Sequence of chain 1.A:
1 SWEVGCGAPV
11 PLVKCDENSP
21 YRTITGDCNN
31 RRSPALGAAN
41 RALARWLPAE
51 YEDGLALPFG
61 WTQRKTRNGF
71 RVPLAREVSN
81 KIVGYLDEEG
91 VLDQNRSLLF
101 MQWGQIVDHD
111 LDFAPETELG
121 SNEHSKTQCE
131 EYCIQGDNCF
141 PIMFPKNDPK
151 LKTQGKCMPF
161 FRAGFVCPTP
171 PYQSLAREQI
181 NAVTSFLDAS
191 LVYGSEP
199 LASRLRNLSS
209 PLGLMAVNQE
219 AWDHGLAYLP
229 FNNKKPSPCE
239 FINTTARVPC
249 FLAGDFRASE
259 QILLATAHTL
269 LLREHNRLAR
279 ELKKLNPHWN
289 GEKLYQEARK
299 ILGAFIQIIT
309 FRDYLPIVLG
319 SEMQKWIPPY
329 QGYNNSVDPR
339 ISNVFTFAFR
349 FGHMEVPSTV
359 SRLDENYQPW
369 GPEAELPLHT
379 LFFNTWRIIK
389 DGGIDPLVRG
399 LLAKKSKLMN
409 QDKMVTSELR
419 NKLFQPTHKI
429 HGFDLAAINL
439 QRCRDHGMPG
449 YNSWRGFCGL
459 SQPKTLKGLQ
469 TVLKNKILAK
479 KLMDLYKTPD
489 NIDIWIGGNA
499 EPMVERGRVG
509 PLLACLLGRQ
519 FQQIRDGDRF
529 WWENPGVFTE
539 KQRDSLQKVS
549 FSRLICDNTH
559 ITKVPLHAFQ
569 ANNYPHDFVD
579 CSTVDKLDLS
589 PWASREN

Binding-site contacts:
Ligand atom C9 contacts residue GLU258 of chain 1.A at 3.5 Å.
Ligand atom C5 contacts residue PHE381 of chain 1.A at 3.8 Å (hydrophobic).
Ligand atom O1 contacts residue GLU258 of chain 1.A at 3.4 Å.
Ligand atom C7 contacts residue PRO424 of chain 1.A at 4.1 Å (hydrophobic).
Ligand atom O1 contacts residue PHE422 of chain 1.A at 3.4 Å (h-bond).
Ligand atom C7 contacts residue GLN423 of chain 1.A at 3.5 Å.
Ligand atom C6 contacts residue PHE254 of chain 1.A at 3.8 Å (hydrophobic).
Ligand atom C3 contacts residue PRO424 of chain 1.A at 4.2 Å (hydrophobic).
Ligand atom O1 contacts residue GLN423 of chain 1.A at 4.0 Å.
Ligand atom C9 contacts residue GLN105 of chain 1.A at 4.3 Å.
Ligand atom O4 contacts residue HIS109 of chain 1.A at 3.5 Å (h-bond).
Ligand atom O4 contacts residue HEM1 of chain 1.F at 3.3 Å.
Ligand atom O3 contacts residue GLU258 of chain 1.A at 4.4 Å.
Ligand atom O1 contacts residue PHE381 of chain 1.A at 4.2 Å.
Ligand atom C9 contacts residue HIS109 of chain 1.A at 4.0 Å.
Ligand atom C4 contacts residue PRO424 of chain 1.A at 3.0 Å (hydrophobic).
Ligand atom O3 contacts residue HEM1 of chain 1.F at 3.8 Å.
Ligand atom C5 contacts residue PRO424 of chain 1.A at 3.4 Å (hydrophobic).
Ligand atom O4 contacts residue ARG255 of chain 1.A at 3.3 Å.
Ligand atom C3 contacts residue PHE381 of chain 1.A at 4.4 Å (hydrophobic).
Ligand atom C2 contacts residue ARG255 of chain 1.A at 3.8 Å.
Ligand atom C7 contacts residue HEM1 of chain 1.F at 3.4 Å.
Ligand atom O3 contacts residue ARG255 of chain 1.A at 4.0 Å.
Ligand atom C1 contacts residue ARG255 of chain 1.A at 2.8 Å.
Ligand atom C6 contacts residue ARG255 of chain 1.A at 3.5 Å.
Ligand atom C8 contacts residue ARG255 of chain 1.A at 3.8 Å.
Ligand atom O2 contacts residue PRO424 of chain 1.A at 4.3 Å.
Ligand atom C9 contacts residue HEM1 of chain 1.F at 3.6 Å.
Ligand atom C7 contacts residue GLU258 of chain 1.A at 4.2 Å.
Ligand atom C9 contacts residue ARG255 of chain 1.A at 4.1 Å.
Ligand atom O1 contacts residue PRO424 of chain 1.A at 4.3 Å.
Ligand atom C8 contacts residue HIS109 of chain 1.A at 4.1 Å.
Ligand atom C7 contacts residue PHE422 of chain 1.A at 4.4 Å (hydrophobic).
Ligand atom O1 contacts residue HEM1 of chain 1.F at 3.7 Å.
Ligand atom C8 contacts residue HEM1 of chain 1.F at 3.6 Å.
Ligand atom C4 contacts residue PHE381 of chain 1.A at 3.5 Å (hydrophobic).
Ligand atom O2 contacts residue GLN423 of chain 1.A at 2.5 Å (h-bond).
Ligand atom O2 contacts residue HEM1 of chain 1.F at 2.9 Å.

A protein and the small-molecule ligand that binds it are described below.
Small molecule (SMILES): CC(=O)Oc1ccccc1C(=O)O